Sequence of chain 1.A:
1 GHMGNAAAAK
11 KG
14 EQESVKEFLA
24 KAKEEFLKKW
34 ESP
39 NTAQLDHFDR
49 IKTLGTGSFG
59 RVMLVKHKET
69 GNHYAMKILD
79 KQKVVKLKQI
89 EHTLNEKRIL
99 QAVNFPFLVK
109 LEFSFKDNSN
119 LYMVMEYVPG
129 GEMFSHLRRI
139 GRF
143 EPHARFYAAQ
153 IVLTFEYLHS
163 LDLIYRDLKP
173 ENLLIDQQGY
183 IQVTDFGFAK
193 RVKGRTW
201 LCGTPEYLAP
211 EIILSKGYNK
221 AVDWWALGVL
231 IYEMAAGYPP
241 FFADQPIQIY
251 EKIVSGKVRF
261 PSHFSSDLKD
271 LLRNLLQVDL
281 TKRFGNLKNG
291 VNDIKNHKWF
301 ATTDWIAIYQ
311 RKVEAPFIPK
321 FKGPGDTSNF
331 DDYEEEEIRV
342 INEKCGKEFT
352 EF

The protein below binds the small molecule below.
Small molecule (SMILES): Cc1cc(C(=O)Nc2ccncc2)c(C)o1

Binding-site contacts:
Ligand atom C8 contacts residue VAL126 of chain 1.A at 3.8 Å (hydrophobic).
Ligand atom C2 contacts residue VAL60 of chain 1.A at 3.5 Å (hydrophobic).
Ligand atom C11 contacts residue THR186 of chain 1.A at 3.8 Å.
Ligand atom C10 contacts residue VAL60 of chain 1.A at 3.5 Å (hydrophobic).
Ligand atom O1 contacts residue VAL60 of chain 1.A at 3.5 Å.
Ligand atom O contacts residue THR186 of chain 1.A at 2.7 Å (h-bond).
Ligand atom C8 contacts residue ALA73 of chain 1.A at 3.3 Å (hydrophobic).
Ligand atom C8 contacts residue LEU176 of chain 1.A at 3.5 Å (hydrophobic).
Ligand atom C5 contacts residue ALA73 of chain 1.A at 4.1 Å (hydrophobic).
Ligand atom N1 contacts residue VAL126 of chain 1.A at 2.9 Å (h-bond).
Ligand atom C6 contacts residue LEU176 of chain 1.A at 3.7 Å (hydrophobic).
Ligand atom C3 contacts residue VAL60 of chain 1.A at 3.5 Å (hydrophobic).
Ligand atom C6 contacts residue LEU52 of chain 1.A at 4.1 Å (hydrophobic).
Ligand atom C7 contacts residue TYR125 of chain 1.A at 3.7 Å (hydrophobic).
Ligand atom C1 contacts residue VAL60 of chain 1.A at 3.5 Å (hydrophobic).
Ligand atom C7 contacts residue VAL126 of chain 1.A at 3.5 Å (hydrophobic).
Ligand atom N1 contacts residue ALA73 of chain 1.A at 3.7 Å.
Ligand atom N1 contacts residue GLU124 of chain 1.A at 3.6 Å.
Ligand atom C6 contacts residue PHE330 of chain 1.A at 3.8 Å (hydrophobic).
Ligand atom N contacts residue LEU176 of chain 1.A at 4.1 Å.
Ligand atom C4 contacts residue VAL60 of chain 1.A at 4.0 Å (hydrophobic).
Ligand atom C7 contacts residue LEU176 of chain 1.A at 3.8 Å (hydrophobic).
Ligand atom C7 contacts residue ALA73 of chain 1.A at 4.1 Å (hydrophobic).
Ligand atom C7 contacts residue PHE330 of chain 1.A at 3.7 Å (hydrophobic).
Ligand atom C11 contacts residue VAL60 of chain 1.A at 4.1 Å (hydrophobic).
Ligand atom C contacts residue GLY53 of chain 1.A at 3.7 Å.
Ligand atom C5 contacts residue LEU176 of chain 1.A at 3.5 Å (hydrophobic).
Ligand atom C9 contacts residue LEU176 of chain 1.A at 3.4 Å (hydrophobic).
Ligand atom C4 contacts residue THR186 of chain 1.A at 3.6 Å.
Ligand atom C11 contacts residue ASP187 of chain 1.A at 3.6 Å.
Ligand atom N contacts residue VAL60 of chain 1.A at 4.0 Å.
Ligand atom O1 contacts residue ASP187 of chain 1.A at 4.0 Å.
Ligand atom C contacts residue THR54 of chain 1.A at 3.3 Å.
Ligand atom C9 contacts residue ALA73 of chain 1.A at 3.5 Å (hydrophobic).
Ligand atom C11 contacts residue LYS75 of chain 1.A at 3.7 Å.
Ligand atom C8 contacts residue GLU124 of chain 1.A at 3.3 Å.
Ligand atom N1 contacts residue LEU176 of chain 1.A at 3.7 Å.
Ligand atom C7 contacts residue LEU52 of chain 1.A at 4.1 Å (hydrophobic).
Ligand atom O contacts residue MET123 of chain 1.A at 3.6 Å.
Ligand atom N1 contacts residue TYR125 of chain 1.A at 3.6 Å.